A small-molecule ligand and the protein it binds are described below.
Small molecule (SMILES): Nc1nc(-c2ccccc2)nc2[nH]nc(Nc3ccc(C(F)(F)F)cc3)c12

Sequence of chain 24.C:
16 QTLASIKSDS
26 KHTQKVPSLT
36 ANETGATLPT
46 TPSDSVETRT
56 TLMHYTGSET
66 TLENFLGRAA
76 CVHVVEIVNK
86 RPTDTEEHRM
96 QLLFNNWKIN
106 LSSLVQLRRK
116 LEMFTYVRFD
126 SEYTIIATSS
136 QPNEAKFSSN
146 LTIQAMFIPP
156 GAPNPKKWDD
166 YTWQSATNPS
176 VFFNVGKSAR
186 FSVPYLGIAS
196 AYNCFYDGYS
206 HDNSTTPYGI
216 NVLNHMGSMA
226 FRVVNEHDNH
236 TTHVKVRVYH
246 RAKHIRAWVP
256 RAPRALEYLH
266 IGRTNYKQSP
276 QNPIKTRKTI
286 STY

Sequence of chain 24.B:
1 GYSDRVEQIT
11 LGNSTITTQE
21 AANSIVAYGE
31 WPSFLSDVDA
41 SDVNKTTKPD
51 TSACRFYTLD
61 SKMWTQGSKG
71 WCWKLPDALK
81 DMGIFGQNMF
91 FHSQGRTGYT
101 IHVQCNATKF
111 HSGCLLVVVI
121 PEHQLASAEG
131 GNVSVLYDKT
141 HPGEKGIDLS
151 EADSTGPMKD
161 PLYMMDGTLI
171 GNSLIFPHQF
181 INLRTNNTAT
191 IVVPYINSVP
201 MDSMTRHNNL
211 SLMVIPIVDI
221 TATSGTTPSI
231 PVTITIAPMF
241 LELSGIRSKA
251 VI

Binding-site contacts:
Ligand atom C17 contacts residue ASN198 of chain 24.C at 3.7 Å.
Ligand atom N5 contacts residue TYR197 of chain 24.C at 3.8 Å.
Ligand atom C6 contacts residue ILE104 of chain 24.C at 3.3 Å (hydrophobic).
Ligand atom C1 contacts residue TYR197 of chain 24.C at 3.8 Å (hydrophobic).
Ligand atom N2 contacts residue ASN198 of chain 24.C at 3.3 Å (h-bond).
Ligand atom C4 contacts residue MET221 of chain 24.C at 3.7 Å (hydrophobic).
Ligand atom F1 contacts residue SER126 of chain 24.C at 3.6 Å.
Ligand atom C11 contacts residue LEU218 of chain 24.C at 3.6 Å (hydrophobic).
Ligand atom C6 contacts residue ASN105 of chain 24.C at 3.6 Å.
Ligand atom F2 contacts residue MET221 of chain 24.C at 2.9 Å.
Ligand atom N5 contacts residue ASN198 of chain 24.C at 3.0 Å (h-bond).
Ligand atom N6 contacts residue ASN219 of chain 24.C at 3.5 Å.
Ligand atom C6 contacts residue MET221 of chain 24.C at 3.8 Å (hydrophobic).
Ligand atom N1 contacts residue ASN219 of chain 24.C at 3.9 Å.
Ligand atom F3 contacts residue TYR128 of chain 24.C at 3.4 Å.
Ligand atom N4 contacts residue LEU218 of chain 24.C at 3.0 Å (h-bond).
Ligand atom C13 contacts residue ASN198 of chain 24.C at 2.6 Å.
Ligand atom C15 contacts residue LEU218 of chain 24.C at 3.8 Å (hydrophobic).
Ligand atom C4 contacts residue ASN105 of chain 24.C at 3.4 Å.
Ligand atom C10 contacts residue LEU218 of chain 24.C at 3.4 Å (hydrophobic).
Ligand atom N3 contacts residue TYR197 of chain 24.C at 3.9 Å.
Ligand atom C15 contacts residue ALA194 of chain 24.C at 3.5 Å (hydrophobic).
Ligand atom F3 contacts residue LEU106 of chain 24.C at 3.5 Å.
Ligand atom C18 contacts residue ILE104 of chain 24.C at 3.9 Å (hydrophobic).
Ligand atom C13 contacts residue ALA196 of chain 24.C at 3.8 Å (hydrophobic).
Ligand atom N6 contacts residue MET221 of chain 24.C at 3.2 Å.
Ligand atom C3 contacts residue TYR197 of chain 24.C at 3.8 Å (hydrophobic).
Ligand atom C17 contacts residue ALA194 of chain 24.C at 3.6 Å (hydrophobic).
Ligand atom C2 contacts residue MET221 of chain 24.C at 3.8 Å (hydrophobic).
Ligand atom C15 contacts residue ASN198 of chain 24.C at 2.5 Å.
Ligand atom C15 contacts residue SER198 of chain 24.B at 3.6 Å.
Ligand atom F2 contacts residue TYR128 of chain 24.C at 3.4 Å.
Ligand atom F3 contacts residue ILE104 of chain 24.C at 3.7 Å.
Ligand atom C9 contacts residue ASN198 of chain 24.C at 3.1 Å.
Ligand atom F2 contacts residue ILE104 of chain 24.C at 3.4 Å.
Ligand atom N3 contacts residue ASN198 of chain 24.C at 2.3 Å (h-bond).
Ligand atom C12 contacts residue LEU218 of chain 24.C at 3.6 Å (hydrophobic).
Ligand atom C13 contacts residue LEU218 of chain 24.C at 3.6 Å (hydrophobic).
Ligand atom C14 contacts residue LEU218 of chain 24.C at 3.5 Å (hydrophobic).
Ligand atom N6 contacts residue LEU218 of chain 24.C at 3.4 Å (h-bond).

Sequence of chain 8.D:
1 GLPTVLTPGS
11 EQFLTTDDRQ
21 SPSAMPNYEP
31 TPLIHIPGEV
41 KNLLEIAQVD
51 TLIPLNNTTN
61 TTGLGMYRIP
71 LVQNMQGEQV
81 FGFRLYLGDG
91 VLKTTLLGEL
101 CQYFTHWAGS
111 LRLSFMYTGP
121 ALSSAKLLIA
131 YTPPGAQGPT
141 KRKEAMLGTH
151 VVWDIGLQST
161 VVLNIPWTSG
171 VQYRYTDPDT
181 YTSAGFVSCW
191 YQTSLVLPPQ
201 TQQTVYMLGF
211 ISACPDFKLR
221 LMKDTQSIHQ